Binding-site contacts:
Ligand atom OP4 contacts residue GLY218 of chain 1.D at 3.5 Å.
Ligand atom OP3 contacts residue GLY218 of chain 1.D at 3.6 Å.
Ligand atom C6 contacts residue GLU193 of chain 1.D at 3.6 Å.
Ligand atom OP3 contacts residue ARG59 of chain 1.D at 2.8 Å (salt-bridge).
Ligand atom OP1 contacts residue THR220 of chain 1.D at 2.7 Å (h-bond).
Ligand atom C3 contacts residue LEU216 of chain 1.D at 3.7 Å (hydrophobic).
Ligand atom OP2 contacts residue THR256 of chain 1.D at 2.6 Å (h-bond).
Ligand atom C5 contacts residue GLY196 of chain 1.D at 3.5 Å.
Ligand atom C2 contacts residue GLY196 of chain 1.D at 3.8 Å.
Ligand atom OXT contacts residue ALA257 of chain 1.D at 2.9 Å (h-bond).
Ligand atom OP1 contacts residue GLY218 of chain 1.D at 3.7 Å.
Ligand atom C5 contacts residue LEU216 of chain 1.D at 3.8 Å (hydrophobic).
Ligand atom OP1 contacts residue GLY255 of chain 1.D at 3.6 Å.
Ligand atom OP1 contacts residue ILE219 of chain 1.D at 3.2 Å (h-bond).
Ligand atom C2A contacts residue GLU193 of chain 1.D at 3.4 Å.
Ligand atom OA contacts residue GLY38 of chain 1.D at 3.4 Å.
Ligand atom O3 contacts residue TYR164 of chain 1.D at 2.6 Å (h-bond).
Ligand atom C6 contacts residue GLU197 of chain 1.D at 3.7 Å.
Ligand atom C4A contacts residue GLY196 of chain 1.D at 3.8 Å.
Ligand atom C3 contacts residue TYR164 of chain 1.D at 3.5 Å (hydrophobic).
Ligand atom C4 contacts residue LEU216 of chain 1.D at 3.6 Å (hydrophobic).
Ligand atom C3 contacts residue GLY196 of chain 1.D at 3.8 Å.
Ligand atom CA contacts residue TYR95 of chain 1.D at 3.6 Å (hydrophobic).
Ligand atom C2A contacts residue ARG148 of chain 1.D at 3.0 Å.
Ligand atom OE1 contacts residue ALA257 of chain 1.D at 3.5 Å.
Ligand atom P contacts residue THR256 of chain 1.D at 3.7 Å.
Ligand atom P contacts residue THR220 of chain 1.D at 3.8 Å.
Ligand atom OP1 contacts residue THR256 of chain 1.D at 3.7 Å.
Ligand atom OE1 contacts residue TYR95 of chain 1.D at 3.8 Å.
Ligand atom NA contacts residue GLY196 of chain 1.D at 3.2 Å (h-bond).
Ligand atom OP3 contacts residue ILE219 of chain 1.D at 2.8 Å (h-bond).
Ligand atom OXT contacts residue THR256 of chain 1.D at 3.4 Å.
Ligand atom C4 contacts residue GLY196 of chain 1.D at 3.4 Å.
Ligand atom CAA contacts residue LYS159 of chain 1.D at 3.7 Å.
Ligand atom N1 contacts residue LEU216 of chain 1.D at 3.7 Å.
Ligand atom N1 contacts residue GLU193 of chain 1.D at 2.9 Å (salt-bridge).
Ligand atom OA contacts residue TYR95 of chain 1.D at 2.5 Å (h-bond).
Ligand atom C4A contacts residue LYS159 of chain 1.D at 3.8 Å.
Ligand atom C2A contacts residue SER195 of chain 1.D at 3.6 Å.
Ligand atom P contacts residue ILE219 of chain 1.D at 3.6 Å.

A small-molecule ligand and the protein it binds are described below.
Small molecule (SMILES): Cc1[nH+]cc(COP(=O)(O)O)c(CN[C@@H](CCC(=O)O)C(=O)O)c1O

Sequence of chain 1.B:
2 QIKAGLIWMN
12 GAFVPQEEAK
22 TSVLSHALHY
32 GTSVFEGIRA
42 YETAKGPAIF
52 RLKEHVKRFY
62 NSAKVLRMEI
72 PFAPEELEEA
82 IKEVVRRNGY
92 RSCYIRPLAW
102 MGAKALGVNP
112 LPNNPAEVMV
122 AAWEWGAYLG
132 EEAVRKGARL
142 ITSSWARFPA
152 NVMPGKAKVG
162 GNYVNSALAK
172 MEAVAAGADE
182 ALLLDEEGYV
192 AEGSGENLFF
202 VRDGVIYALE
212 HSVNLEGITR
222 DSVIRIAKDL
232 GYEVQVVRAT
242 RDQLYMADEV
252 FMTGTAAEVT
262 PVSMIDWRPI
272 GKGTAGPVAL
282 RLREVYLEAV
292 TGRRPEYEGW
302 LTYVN

Sequence of chain 1.D:
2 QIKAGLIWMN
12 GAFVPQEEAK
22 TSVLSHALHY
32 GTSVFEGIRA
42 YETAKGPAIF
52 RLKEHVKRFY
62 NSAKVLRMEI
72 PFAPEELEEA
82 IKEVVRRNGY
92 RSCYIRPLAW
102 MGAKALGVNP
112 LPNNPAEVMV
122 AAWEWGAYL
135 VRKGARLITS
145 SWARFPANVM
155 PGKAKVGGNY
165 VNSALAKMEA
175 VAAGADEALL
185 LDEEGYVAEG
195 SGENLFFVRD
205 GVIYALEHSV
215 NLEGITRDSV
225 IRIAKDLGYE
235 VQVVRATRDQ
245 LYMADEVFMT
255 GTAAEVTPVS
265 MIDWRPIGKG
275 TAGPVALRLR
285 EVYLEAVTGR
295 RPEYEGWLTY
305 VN